This small molecule binds to this protein.
Small molecule (SMILES): CC(=O)N[C@@H]1[C@@H](O)[C@H](O)[C@@H](CO)O[C@H]1O

Sequence of chain 1.B:
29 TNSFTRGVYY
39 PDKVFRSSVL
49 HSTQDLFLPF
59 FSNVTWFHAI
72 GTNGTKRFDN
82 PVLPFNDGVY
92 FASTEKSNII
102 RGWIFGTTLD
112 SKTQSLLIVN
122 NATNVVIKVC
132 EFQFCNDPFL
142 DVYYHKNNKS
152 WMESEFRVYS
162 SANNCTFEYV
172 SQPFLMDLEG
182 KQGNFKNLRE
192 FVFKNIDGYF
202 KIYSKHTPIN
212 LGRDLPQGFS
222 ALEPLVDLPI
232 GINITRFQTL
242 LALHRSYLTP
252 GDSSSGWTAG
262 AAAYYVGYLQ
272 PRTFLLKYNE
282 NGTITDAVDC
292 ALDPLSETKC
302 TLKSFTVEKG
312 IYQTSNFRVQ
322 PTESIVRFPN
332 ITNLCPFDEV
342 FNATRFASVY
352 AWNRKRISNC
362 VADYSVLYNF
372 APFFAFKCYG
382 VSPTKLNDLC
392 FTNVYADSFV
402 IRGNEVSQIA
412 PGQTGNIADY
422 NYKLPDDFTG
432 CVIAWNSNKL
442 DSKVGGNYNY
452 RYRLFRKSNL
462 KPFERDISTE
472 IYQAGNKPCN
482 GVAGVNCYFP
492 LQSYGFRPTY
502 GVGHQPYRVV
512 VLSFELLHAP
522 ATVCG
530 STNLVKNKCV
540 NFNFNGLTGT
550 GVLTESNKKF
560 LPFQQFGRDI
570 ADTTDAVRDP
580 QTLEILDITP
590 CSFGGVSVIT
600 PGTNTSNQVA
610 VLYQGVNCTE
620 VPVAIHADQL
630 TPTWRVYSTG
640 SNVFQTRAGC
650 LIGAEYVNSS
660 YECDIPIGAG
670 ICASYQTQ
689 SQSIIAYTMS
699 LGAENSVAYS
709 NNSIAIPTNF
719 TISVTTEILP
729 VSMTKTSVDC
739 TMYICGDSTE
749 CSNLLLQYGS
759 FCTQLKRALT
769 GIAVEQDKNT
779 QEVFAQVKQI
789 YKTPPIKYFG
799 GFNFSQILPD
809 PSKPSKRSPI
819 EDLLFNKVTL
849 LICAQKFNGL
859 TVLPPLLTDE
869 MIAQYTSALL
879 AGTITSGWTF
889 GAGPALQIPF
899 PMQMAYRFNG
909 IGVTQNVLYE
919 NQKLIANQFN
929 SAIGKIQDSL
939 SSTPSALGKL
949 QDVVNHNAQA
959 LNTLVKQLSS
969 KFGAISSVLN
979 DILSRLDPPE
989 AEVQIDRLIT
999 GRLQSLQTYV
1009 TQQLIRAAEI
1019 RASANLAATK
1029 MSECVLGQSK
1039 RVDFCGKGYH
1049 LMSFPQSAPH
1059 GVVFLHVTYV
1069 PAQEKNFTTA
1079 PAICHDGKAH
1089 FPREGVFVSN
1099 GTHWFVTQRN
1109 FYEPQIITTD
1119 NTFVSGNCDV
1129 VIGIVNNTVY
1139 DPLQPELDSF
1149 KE

Binding-site contacts:
Ligand atom O7 contacts residue ASN616 of chain 1.B at 3.1 Å (h-bond).
Ligand atom C5 contacts residue GLU619 of chain 1.B at 3.6 Å.
Ligand atom O6 contacts residue THR618 of chain 1.B at 4.4 Å.
Ligand atom C3 contacts residue ASN616 of chain 1.B at 3.8 Å.
Ligand atom O5 contacts residue GLU619 of chain 1.B at 2.9 Å (salt-bridge).
Ligand atom C2 contacts residue GLU619 of chain 1.B at 4.3 Å.
Ligand atom C6 contacts residue GLU619 of chain 1.B at 3.4 Å.
Ligand atom O5 contacts residue ASN616 of chain 1.B at 2.4 Å (h-bond).
Ligand atom C1 contacts residue ASN616 of chain 1.B at 1.4 Å.
Ligand atom C5 contacts residue ASN616 of chain 1.B at 3.7 Å.
Ligand atom C4 contacts residue GLU619 of chain 1.B at 4.1 Å.
Ligand atom O6 contacts residue GLU619 of chain 1.B at 2.4 Å (salt-bridge).
Ligand atom O5 contacts residue THR618 of chain 1.B at 2.8 Å (h-bond).
Ligand atom C6 contacts residue THR618 of chain 1.B at 3.5 Å.
Ligand atom C2 contacts residue ASN616 of chain 1.B at 2.4 Å.
Ligand atom C1 contacts residue THR618 of chain 1.B at 3.2 Å.
Ligand atom C4 contacts residue ASN616 of chain 1.B at 4.2 Å.
Ligand atom C1 contacts residue GLU619 of chain 1.B at 3.8 Å.
Ligand atom C8 contacts residue ASN616 of chain 1.B at 4.3 Å.
Ligand atom C7 contacts residue ASN616 of chain 1.B at 3.2 Å.
Ligand atom N2 contacts residue ASN616 of chain 1.B at 2.9 Å (h-bond).
Ligand atom C5 contacts residue THR618 of chain 1.B at 3.2 Å.